A protein and the small-molecule ligand that binds it are described below.
Small molecule (SMILES): CC(=O)N[C@H]1[C@H](O[C@H]2[C@H](O)[C@@H](NC(C)=O)CO[C@@H]2CO)O[C@H](CO)[C@@H](O[C@@H]2O[C@H](CO)[C@@H](O)[C@H](O)[C@@H]2O)[C@@H]1O

Sequence of chain 1.A:
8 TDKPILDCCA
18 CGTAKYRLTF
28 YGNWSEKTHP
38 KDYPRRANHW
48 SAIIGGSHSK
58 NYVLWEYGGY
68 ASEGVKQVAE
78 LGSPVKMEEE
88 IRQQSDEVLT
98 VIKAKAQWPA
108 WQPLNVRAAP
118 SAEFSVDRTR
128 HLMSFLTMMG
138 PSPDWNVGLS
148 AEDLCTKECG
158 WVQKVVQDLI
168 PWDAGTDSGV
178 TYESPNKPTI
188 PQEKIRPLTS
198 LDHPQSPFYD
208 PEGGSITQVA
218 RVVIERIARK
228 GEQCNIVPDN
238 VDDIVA

Binding-site contacts:
Ligand atom C2 contacts residue ARG218 of chain 1.A at 4.4 Å.
Ligand atom C7 contacts residue ARG218 of chain 1.A at 4.2 Å.
Ligand atom C5 contacts residue TYR28 of chain 1.A at 4.2 Å (hydrophobic).
Ligand atom C5 contacts residue ASN30 of chain 1.A at 3.7 Å.
Ligand atom O7 contacts residue VAL220 of chain 1.A at 4.3 Å.
Ligand atom C3 contacts residue ARG218 of chain 1.A at 4.3 Å.
Ligand atom C8 contacts residue ASN30 of chain 1.A at 4.5 Å.
Ligand atom C2 contacts residue ASN30 of chain 1.A at 2.4 Å.
Ligand atom C3 contacts residue ASN30 of chain 1.A at 3.8 Å.
Ligand atom O5 contacts residue TYR28 of chain 1.A at 4.3 Å.
Ligand atom O4 contacts residue ARG218 of chain 1.A at 3.7 Å.
Ligand atom C8 contacts residue ARG218 of chain 1.A at 3.0 Å.
Ligand atom N2 contacts residue ASN30 of chain 1.A at 2.9 Å (h-bond).
Ligand atom C4 contacts residue ASN30 of chain 1.A at 4.2 Å.
Ligand atom O6 contacts residue LEU111 of chain 1.A at 4.0 Å.
Ligand atom O7 contacts residue ASN30 of chain 1.A at 3.3 Å (h-bond).
Ligand atom O6 contacts residue TYR28 of chain 1.A at 4.3 Å.
Ligand atom C1 contacts residue ASN30 of chain 1.A at 1.5 Å.
Ligand atom O5 contacts residue GLY29 of chain 1.A at 4.3 Å.
Ligand atom C6 contacts residue TYR28 of chain 1.A at 3.7 Å (hydrophobic).
Ligand atom C5 contacts residue ARG218 of chain 1.A at 4.4 Å.
Ligand atom O5 contacts residue ASN30 of chain 1.A at 2.4 Å (h-bond).
Ligand atom C7 contacts residue ASN30 of chain 1.A at 3.3 Å.
Ligand atom O7 contacts residue TYR28 of chain 1.A at 3.6 Å.